Binding-site contacts:
Ligand atom CB contacts residue TYR162 of chain 4.D at 2.6 Å (hydrophobic).
Ligand atom C contacts residue TYR162 of chain 4.D at 3.5 Å (hydrophobic).
Ligand atom C contacts residue VAL127 of chain 4.D at 3.5 Å (hydrophobic).
Ligand atom O contacts residue PHE126 of chain 4.D at 2.8 Å.
Ligand atom N contacts residue LEU161 of chain 4.D at 3.3 Å (h-bond).
Ligand atom CG contacts residue PHE126 of chain 4.D at 3.7 Å (hydrophobic).
Ligand atom CD2 contacts residue LEU161 of chain 4.D at 3.4 Å (hydrophobic).
Ligand atom N contacts residue GLY105 of chain 4.D at 3.1 Å (h-bond).
Ligand atom CB contacts residue ILE104 of chain 4.D at 3.5 Å (hydrophobic).
Ligand atom CA contacts residue TYR162 of chain 4.D at 3.5 Å (hydrophobic).
Ligand atom N contacts residue GLN203 of chain 4.D at 2.9 Å (h-bond).
Ligand atom O contacts residue VAL127 of chain 4.D at 2.2 Å.
Ligand atom CA contacts residue GLN203 of chain 4.D at 3.5 Å.
Ligand atom CG contacts residue TYR162 of chain 4.D at 3.1 Å (hydrophobic).
Ligand atom O contacts residue VAL127 of chain 4.D at 1.8 Å (h-bond).
Ligand atom O contacts residue GLN203 of chain 4.D at 1.3 Å (h-bond).
Ligand atom N contacts residue VAL125 of chain 4.D at 3.5 Å (h-bond).
Ligand atom N contacts residue GLN203 of chain 4.D at 3.7 Å.
Ligand atom CB contacts residue VAL125 of chain 4.D at 2.6 Å (hydrophobic).
Ligand atom C contacts residue VAL127 of chain 4.D at 3.0 Å (hydrophobic).
Ligand atom CE contacts residue ARG165 of chain 4.D at 2.8 Å.
Ligand atom O contacts residue LEU103 of chain 4.D at 3.6 Å.
Ligand atom CB contacts residue ILE130 of chain 4.D at 3.4 Å (hydrophobic).
Ligand atom O contacts residue LEU161 of chain 4.D at 3.3 Å (h-bond).
Ligand atom C contacts residue GLN203 of chain 4.D at 2.3 Å.
Ligand atom CB contacts residue GLY105 of chain 4.D at 3.2 Å.
Ligand atom CA contacts residue LEU161 of chain 4.D at 3.2 Å (hydrophobic).
Ligand atom SD contacts residue ARG165 of chain 4.D at 2.3 Å (salt-bridge).
Ligand atom CD contacts residue GLN203 of chain 4.D at 2.8 Å.
Ligand atom O contacts residue TYR162 of chain 4.D at 3.4 Å.
Ligand atom O contacts residue SER163 of chain 4.D at 3.6 Å (h-bond).
Ligand atom CA contacts residue PHE126 of chain 4.D at 3.2 Å (hydrophobic).
Ligand atom CA contacts residue ILE130 of chain 4.D at 3.2 Å (hydrophobic).
Ligand atom O contacts residue ILE130 of chain 4.D at 3.5 Å.
Ligand atom CD2 contacts residue PHE126 of chain 4.D at 3.3 Å (hydrophobic).
Ligand atom CD1 contacts residue TYR162 of chain 4.D at 2.8 Å (hydrophobic).
Ligand atom CD1 contacts residue GLN203 of chain 4.D at 3.4 Å.
Ligand atom C contacts residue ILE130 of chain 4.D at 3.7 Å (hydrophobic).
Ligand atom CA contacts residue VAL125 of chain 4.D at 3.1 Å (hydrophobic).
Ligand atom CA contacts residue VAL127 of chain 4.D at 3.6 Å (hydrophobic).

A protein and the small-molecule ligand that binds it are described below.
Small molecule (SMILES): CSCC[C@H](NC(=O)[C@@H]1CCCN1C(=O)[C@H](CC(C)C)NC(=O)[C@H](CC(C)C)NC(=O)[C@H](CCCCN)NC(=O)[C@H](C)NC(=O)[C@H](CCCCN)NC(=O)[C@@H](N)CCCN=C(N)N)C(=O)N[C@@H](CCC(=O)O)C(=O)N[C@@H](CCC(=O)O)C(=O)N[C@@H](C)C(=O)N[C@@H](CC(C)C)C(=O)N[C@@H](CC(C)C)C(=O)N1CCC[C@H]1C=O

Sequence of chain 4.D:
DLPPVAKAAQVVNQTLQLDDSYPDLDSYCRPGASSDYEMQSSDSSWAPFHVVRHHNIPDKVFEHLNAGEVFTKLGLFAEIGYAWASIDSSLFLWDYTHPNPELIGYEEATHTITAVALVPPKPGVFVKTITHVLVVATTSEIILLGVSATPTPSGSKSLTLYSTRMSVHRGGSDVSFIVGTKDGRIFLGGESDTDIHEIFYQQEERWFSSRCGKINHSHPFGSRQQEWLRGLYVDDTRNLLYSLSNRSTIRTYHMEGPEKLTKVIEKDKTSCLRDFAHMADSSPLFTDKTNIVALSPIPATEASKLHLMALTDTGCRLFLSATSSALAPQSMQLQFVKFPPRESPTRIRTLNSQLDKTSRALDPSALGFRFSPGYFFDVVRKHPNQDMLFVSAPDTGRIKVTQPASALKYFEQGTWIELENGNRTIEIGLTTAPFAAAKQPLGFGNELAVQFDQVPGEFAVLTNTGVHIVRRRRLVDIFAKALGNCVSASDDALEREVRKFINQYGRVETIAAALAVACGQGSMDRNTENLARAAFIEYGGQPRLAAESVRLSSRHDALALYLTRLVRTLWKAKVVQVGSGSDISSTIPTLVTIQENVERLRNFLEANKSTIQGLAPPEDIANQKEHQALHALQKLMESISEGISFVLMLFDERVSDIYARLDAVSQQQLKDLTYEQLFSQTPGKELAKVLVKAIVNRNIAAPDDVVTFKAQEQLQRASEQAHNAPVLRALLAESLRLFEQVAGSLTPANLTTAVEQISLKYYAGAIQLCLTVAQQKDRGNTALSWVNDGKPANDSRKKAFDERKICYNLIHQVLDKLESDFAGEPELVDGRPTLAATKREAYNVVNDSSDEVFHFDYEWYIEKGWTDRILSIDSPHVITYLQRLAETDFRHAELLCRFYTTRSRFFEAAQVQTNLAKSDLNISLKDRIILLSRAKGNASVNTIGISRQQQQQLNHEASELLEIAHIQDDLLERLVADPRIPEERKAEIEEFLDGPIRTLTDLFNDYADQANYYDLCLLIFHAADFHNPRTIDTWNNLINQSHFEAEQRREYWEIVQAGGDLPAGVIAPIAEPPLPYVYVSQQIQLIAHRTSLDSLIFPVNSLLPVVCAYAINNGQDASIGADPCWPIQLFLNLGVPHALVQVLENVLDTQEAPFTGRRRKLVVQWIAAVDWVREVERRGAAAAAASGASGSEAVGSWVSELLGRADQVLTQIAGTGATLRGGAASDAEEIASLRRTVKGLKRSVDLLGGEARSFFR